This protein binds this small molecule.
Small molecule (SMILES): Nc1ncnc2c1ncn2[C@H]1C[C@H](O)[C@@H](COP(=O)(O)O)O1

Sequence of chain 2.B:
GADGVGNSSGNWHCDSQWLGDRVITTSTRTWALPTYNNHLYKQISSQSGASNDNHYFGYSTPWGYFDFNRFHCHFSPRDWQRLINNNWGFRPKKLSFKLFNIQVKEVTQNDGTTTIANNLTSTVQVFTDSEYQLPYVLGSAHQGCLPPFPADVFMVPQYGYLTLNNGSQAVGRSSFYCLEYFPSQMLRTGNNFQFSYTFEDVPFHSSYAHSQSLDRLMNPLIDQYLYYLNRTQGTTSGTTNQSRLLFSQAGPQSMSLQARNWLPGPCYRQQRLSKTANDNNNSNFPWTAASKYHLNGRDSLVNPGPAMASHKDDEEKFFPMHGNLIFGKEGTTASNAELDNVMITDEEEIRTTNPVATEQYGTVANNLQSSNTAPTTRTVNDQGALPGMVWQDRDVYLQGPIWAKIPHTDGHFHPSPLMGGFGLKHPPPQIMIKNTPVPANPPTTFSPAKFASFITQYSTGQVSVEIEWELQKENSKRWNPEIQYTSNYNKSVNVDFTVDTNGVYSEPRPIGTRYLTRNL

Binding-site contacts:
Ligand atom C8 contacts residue HIS630 of chain 2.B at 3.4 Å.
Ligand atom C8 contacts residue PRO419 of chain 2.B at 4.3 Å (hydrophobic).
Ligand atom O2P contacts residue PHE629 of chain 2.B at 4.0 Å.
Ligand atom C6 contacts residue PRO419 of chain 2.B at 4.4 Å (hydrophobic).
Ligand atom C4 contacts residue PRO419 of chain 2.B at 4.2 Å (hydrophobic).
Ligand atom C2 contacts residue PRO419 of chain 2.B at 4.4 Å (hydrophobic).
Ligand atom N9 contacts residue HIS630 of chain 2.B at 4.2 Å.
Ligand atom O2P contacts residue HIS628 of chain 2.B at 4.3 Å.
Ligand atom O4' contacts residue HIS630 of chain 2.B at 4.4 Å.
Ligand atom N7 contacts residue SER632 of chain 2.B at 3.8 Å.
Ligand atom N1 contacts residue ILE622 of chain 2.B at 4.4 Å.
Ligand atom O4' contacts residue PRO631 of chain 2.B at 3.8 Å.
Ligand atom N1 contacts residue GLY639 of chain 2.B at 2.9 Å (h-bond).
Ligand atom C5 contacts residue PRO631 of chain 2.B at 4.4 Å (hydrophobic).
Ligand atom N6 contacts residue GLY637 of chain 2.B at 4.1 Å.
Ligand atom N9 contacts residue PRO419 of chain 2.B at 4.2 Å.
Ligand atom C5 contacts residue PRO419 of chain 2.B at 4.2 Å (hydrophobic).
Ligand atom O2P contacts residue PRO631 of chain 2.B at 3.8 Å.
Ligand atom N6 contacts residue PRO633 of chain 2.B at 4.1 Å.
Ligand atom C6 contacts residue SER632 of chain 2.B at 4.3 Å.
Ligand atom N6 contacts residue PRO631 of chain 2.B at 3.9 Å.
Ligand atom N1 contacts residue VAL418 of chain 2.B at 3.8 Å.
Ligand atom C5 contacts residue SER632 of chain 2.B at 4.3 Å.
Ligand atom N3 contacts residue PRO419 of chain 2.B at 4.3 Å.
Ligand atom O5' contacts residue PRO631 of chain 2.B at 4.1 Å.
Ligand atom C2' contacts residue PRO419 of chain 2.B at 4.0 Å (hydrophobic).
Ligand atom C2 contacts residue GLY639 of chain 2.B at 3.7 Å.
Ligand atom C6 contacts residue VAL418 of chain 2.B at 3.8 Å (hydrophobic).
Ligand atom O5' contacts residue PHE629 of chain 2.B at 4.2 Å.
Ligand atom C4 contacts residue PRO631 of chain 2.B at 4.4 Å (hydrophobic).
Ligand atom N7 contacts residue HIS630 of chain 2.B at 4.1 Å.
Ligand atom N6 contacts residue VAL418 of chain 2.B at 3.6 Å.
Ligand atom N7 contacts residue PRO419 of chain 2.B at 4.4 Å.
Ligand atom C1' contacts residue HIS630 of chain 2.B at 4.0 Å.
Ligand atom C6 contacts residue GLY639 of chain 2.B at 3.7 Å.
Ligand atom N6 contacts residue GLY639 of chain 2.B at 2.8 Å (h-bond).
Ligand atom N6 contacts residue SER632 of chain 2.B at 3.9 Å.
Ligand atom N6 contacts residue PHE638 of chain 2.B at 3.8 Å.
Ligand atom N1 contacts residue PRO631 of chain 2.B at 4.2 Å.
Ligand atom C6 contacts residue PRO631 of chain 2.B at 4.0 Å (hydrophobic).